The protein below binds the small molecule below.
Small molecule (SMILES): CC(=O)N[C@@H]1[C@@H](O)[C@H](O)[C@@H](CO)O[C@H]1O

Binding-site contacts:
Ligand atom C2 contacts residue ASN200 of chain 34.E at 2.5 Å.
Ligand atom O7 contacts residue ASN200 of chain 34.E at 3.3 Å (h-bond).
Ligand atom C1 contacts residue LEU192 of chain 34.E at 3.9 Å (hydrophobic).
Ligand atom C3 contacts residue ASN200 of chain 34.E at 3.7 Å.
Ligand atom C7 contacts residue LEU192 of chain 34.E at 3.8 Å (hydrophobic).
Ligand atom C6 contacts residue ASN200 of chain 34.E at 3.3 Å.
Ligand atom O6 contacts residue ASN200 of chain 34.E at 3.0 Å (h-bond).
Ligand atom C8 contacts residue LEU192 of chain 34.E at 3.7 Å (hydrophobic).
Ligand atom C8 contacts residue VAL205 of chain 34.E at 3.7 Å (hydrophobic).
Ligand atom C2 contacts residue LEU192 of chain 34.E at 4.3 Å (hydrophobic).
Ligand atom C6 contacts residue LEU199 of chain 34.E at 4.1 Å (hydrophobic).
Ligand atom O5 contacts residue ASN200 of chain 34.E at 2.5 Å (h-bond).
Ligand atom C5 contacts residue SER197 of chain 34.E at 4.2 Å.
Ligand atom C7 contacts residue ASN200 of chain 34.E at 3.6 Å.
Ligand atom N2 contacts residue ASN200 of chain 34.E at 3.3 Å (h-bond).
Ligand atom C5 contacts residue ASN200 of chain 34.E at 3.3 Å.
Ligand atom O7 contacts residue LYS203 of chain 34.E at 4.0 Å.
Ligand atom C4 contacts residue ASN200 of chain 34.E at 3.8 Å.
Ligand atom C6 contacts residue SER197 of chain 34.E at 4.3 Å.
Ligand atom O5 contacts residue SER197 of chain 34.E at 4.0 Å.
Ligand atom C1 contacts residue ASN200 of chain 34.E at 1.4 Å.
Ligand atom N2 contacts residue LEU192 of chain 34.E at 3.5 Å.

Sequence of chain 34.E:
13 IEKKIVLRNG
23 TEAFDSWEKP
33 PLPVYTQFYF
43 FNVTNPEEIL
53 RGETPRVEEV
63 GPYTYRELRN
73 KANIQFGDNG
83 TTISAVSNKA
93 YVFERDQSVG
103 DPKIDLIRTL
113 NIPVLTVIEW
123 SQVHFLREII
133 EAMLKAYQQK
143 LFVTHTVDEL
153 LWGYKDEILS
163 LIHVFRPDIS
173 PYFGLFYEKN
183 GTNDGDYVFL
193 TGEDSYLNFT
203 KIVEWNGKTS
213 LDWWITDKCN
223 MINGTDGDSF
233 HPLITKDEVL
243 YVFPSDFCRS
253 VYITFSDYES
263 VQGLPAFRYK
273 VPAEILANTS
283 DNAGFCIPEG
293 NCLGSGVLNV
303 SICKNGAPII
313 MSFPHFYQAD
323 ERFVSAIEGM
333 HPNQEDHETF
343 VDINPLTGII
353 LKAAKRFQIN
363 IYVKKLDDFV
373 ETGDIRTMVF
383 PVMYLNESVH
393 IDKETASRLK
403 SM